Binding-site contacts:
Ligand atom O5 contacts residue ASN61 of chain 3.A at 2.3 Å (h-bond).
Ligand atom C5 contacts residue ASN61 of chain 3.A at 3.6 Å.
Ligand atom C3 contacts residue ASN61 of chain 3.A at 3.9 Å.
Ligand atom O7 contacts residue ASN61 of chain 3.A at 3.9 Å.
Ligand atom C2 contacts residue ASN61 of chain 3.A at 2.5 Å.
Ligand atom O6 contacts residue PHE92 of chain 3.A at 4.1 Å.
Ligand atom C4 contacts residue ASN61 of chain 3.A at 4.2 Å.
Ligand atom C8 contacts residue ARG60 of chain 3.A at 3.8 Å.
Ligand atom N2 contacts residue ASN61 of chain 3.A at 3.0 Å (h-bond).
Ligand atom O5 contacts residue PHE92 of chain 3.A at 4.0 Å.
Ligand atom C1 contacts residue ASN61 of chain 3.A at 1.4 Å.
Ligand atom C7 contacts residue ASN61 of chain 3.A at 3.6 Å.

This protein binds this small molecule.
Small molecule (SMILES): CC(=O)N[C@H]1[C@H](O[C@H]2[C@H](O)[C@@H](NC(C)=O)CO[C@@H]2CO)O[C@H](CO)[C@@H](O[C@@H]2O[C@H](CO)[C@@H](O)[C@H](O)[C@@H]2O)[C@@H]1O

Sequence of chain 3.A:
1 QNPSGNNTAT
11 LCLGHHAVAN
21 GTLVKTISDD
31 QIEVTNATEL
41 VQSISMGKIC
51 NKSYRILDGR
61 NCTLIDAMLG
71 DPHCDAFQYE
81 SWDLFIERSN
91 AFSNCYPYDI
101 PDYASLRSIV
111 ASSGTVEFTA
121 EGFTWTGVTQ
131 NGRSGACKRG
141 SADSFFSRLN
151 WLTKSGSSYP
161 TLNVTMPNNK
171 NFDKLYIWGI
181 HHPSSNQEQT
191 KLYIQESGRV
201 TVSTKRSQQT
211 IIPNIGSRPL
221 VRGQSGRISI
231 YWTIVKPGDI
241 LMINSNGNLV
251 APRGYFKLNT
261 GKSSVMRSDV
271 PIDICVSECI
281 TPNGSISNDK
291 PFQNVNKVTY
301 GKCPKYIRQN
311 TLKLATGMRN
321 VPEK